Sequence of chain 1.B:
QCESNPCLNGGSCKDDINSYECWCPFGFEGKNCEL

Sequence of chain 1.A:
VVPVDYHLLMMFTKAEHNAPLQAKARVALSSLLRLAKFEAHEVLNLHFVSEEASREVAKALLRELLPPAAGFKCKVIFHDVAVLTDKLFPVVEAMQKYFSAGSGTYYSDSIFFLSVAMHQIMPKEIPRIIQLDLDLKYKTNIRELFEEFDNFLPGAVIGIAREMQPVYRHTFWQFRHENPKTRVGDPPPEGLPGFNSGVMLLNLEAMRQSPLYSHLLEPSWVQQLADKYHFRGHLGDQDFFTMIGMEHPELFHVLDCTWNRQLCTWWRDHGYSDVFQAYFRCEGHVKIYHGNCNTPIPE

This small molecule binds to this protein.
Small molecule (SMILES): OC[C@H]1OC[C@H](O)[C@@H](O[C@H]2OC[C@@H](O)[C@H](O)[C@H]2O)[C@@H]1O

Binding-site contacts:
Ligand atom C5 contacts residue TRP273 of chain 1.A at 3.9 Å (hydrophobic).
Ligand atom O4 contacts residue UPG1 of chain 1.E at 3.7 Å.
Ligand atom O4 contacts residue GLU169 of chain 1.A at 2.8 Å (salt-bridge).
Ligand atom O3 contacts residue ASN202 of chain 1.A at 3.8 Å.
Ligand atom C1 contacts residue TRP273 of chain 1.A at 3.9 Å (hydrophobic).
Ligand atom C6 contacts residue TRP272 of chain 1.A at 3.6 Å (hydrophobic).
Ligand atom O5 contacts residue TRP273 of chain 1.A at 3.5 Å.
Ligand atom O2 contacts residue SER11 of chain 1.B at 3.0 Å (h-bond).
Ligand atom C2 contacts residue ASN298 of chain 1.A at 3.8 Å.
Ligand atom O3 contacts residue UPG1 of chain 1.E at 2.8 Å (h-bond).
Ligand atom O5 contacts residue SER11 of chain 1.B at 2.4 Å (h-bond).
Ligand atom C3 contacts residue ASN298 of chain 1.A at 3.8 Å.
Ligand atom C3 contacts residue UPG1 of chain 1.E at 3.5 Å.
Ligand atom O2 contacts residue VAL173 of chain 1.A at 3.7 Å.
Ligand atom O3 contacts residue ASN298 of chain 1.A at 3.0 Å (h-bond).
Ligand atom O2 contacts residue CYS299 of chain 1.A at 3.5 Å.
Ligand atom C3 contacts residue TRP273 of chain 1.A at 3.9 Å (hydrophobic).
Ligand atom C2 contacts residue SER11 of chain 1.B at 2.5 Å.
Ligand atom O4 contacts residue CYS299 of chain 1.A at 3.5 Å.
Ligand atom C5 contacts residue TRP272 of chain 1.A at 3.5 Å (hydrophobic).
Ligand atom C5 contacts residue SER11 of chain 1.B at 3.7 Å.
Ligand atom C4 contacts residue GLN171 of chain 1.A at 3.8 Å.
Ligand atom O2 contacts residue TRP273 of chain 1.A at 2.9 Å (h-bond).
Ligand atom O2 contacts residue UPG1 of chain 1.E at 2.7 Å (h-bond).
Ligand atom O4 contacts residue ASN202 of chain 1.A at 3.9 Å.
Ligand atom C5 contacts residue GLN171 of chain 1.A at 3.6 Å.
Ligand atom C2 contacts residue CYS299 of chain 1.A at 4.0 Å (hydrophobic).
Ligand atom O6 contacts residue GLU10 of chain 1.B at 3.7 Å.
Ligand atom C4 contacts residue ASN298 of chain 1.A at 3.9 Å.
Ligand atom O4 contacts residue GLN244 of chain 1.A at 2.9 Å (h-bond).
Ligand atom C2 contacts residue TRP273 of chain 1.A at 3.8 Å (hydrophobic).
Ligand atom C1 contacts residue SER11 of chain 1.B at 1.5 Å.
Ligand atom O5 contacts residue GLN171 of chain 1.A at 3.0 Å (h-bond).
Ligand atom C4 contacts residue GLU169 of chain 1.A at 3.7 Å.
Ligand atom C1 contacts residue GLN171 of chain 1.A at 3.9 Å.
Ligand atom C3 contacts residue SER11 of chain 1.B at 3.8 Å.
Ligand atom C2 contacts residue UPG1 of chain 1.E at 3.7 Å.
Ligand atom O4 contacts residue TRP272 of chain 1.A at 3.8 Å.
Ligand atom O4 contacts residue LEU241 of chain 1.A at 3.9 Å.
Ligand atom C1 contacts residue CYS270 of chain 1.A at 3.9 Å (hydrophobic).